Sequence of chain 1.C:
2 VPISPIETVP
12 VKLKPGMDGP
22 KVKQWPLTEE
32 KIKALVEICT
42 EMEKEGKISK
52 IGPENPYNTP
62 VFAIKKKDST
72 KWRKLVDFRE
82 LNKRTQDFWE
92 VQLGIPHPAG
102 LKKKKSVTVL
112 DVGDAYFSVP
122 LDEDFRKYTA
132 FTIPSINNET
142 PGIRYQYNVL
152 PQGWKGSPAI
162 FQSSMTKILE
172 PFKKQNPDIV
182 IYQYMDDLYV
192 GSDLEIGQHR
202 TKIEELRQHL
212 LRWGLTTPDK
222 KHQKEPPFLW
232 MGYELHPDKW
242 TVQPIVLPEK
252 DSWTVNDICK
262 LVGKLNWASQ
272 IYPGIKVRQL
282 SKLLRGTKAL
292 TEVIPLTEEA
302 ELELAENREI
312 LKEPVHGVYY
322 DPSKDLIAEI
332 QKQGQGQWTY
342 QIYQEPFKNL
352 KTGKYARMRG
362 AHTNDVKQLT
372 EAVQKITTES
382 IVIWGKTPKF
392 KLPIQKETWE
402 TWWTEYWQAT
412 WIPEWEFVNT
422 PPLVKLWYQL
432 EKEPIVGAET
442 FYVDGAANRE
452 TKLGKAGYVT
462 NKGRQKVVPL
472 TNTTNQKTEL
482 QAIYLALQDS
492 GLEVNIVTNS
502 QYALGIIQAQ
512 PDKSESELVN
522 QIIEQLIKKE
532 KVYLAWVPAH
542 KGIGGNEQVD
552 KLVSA

Binding-site contacts:
Ligand atom C11 contacts residue PRO238 of chain 1.C at 4.0 Å (hydrophobic).
Ligand atom C13 contacts residue PRO238 of chain 1.C at 4.0 Å (hydrophobic).
Ligand atom N14 contacts residue LYS103 of chain 1.C at 3.8 Å.
Ligand atom C5 contacts residue TYR183 of chain 1.C at 3.5 Å (hydrophobic).
Ligand atom C6 contacts residue LEU236 of chain 1.C at 3.7 Å (hydrophobic).
Ligand atom N3 contacts residue TYR183 of chain 1.C at 3.9 Å.
Ligand atom C12 contacts residue HIS237 of chain 1.C at 3.5 Å.
Ligand atom C11 contacts residue TYR320 of chain 1.C at 3.8 Å (hydrophobic).
Ligand atom N8 contacts residue VAL108 of chain 1.C at 4.0 Å.
Ligand atom CD contacts residue TRP231 of chain 1.C at 3.6 Å (hydrophobic).
Ligand atom C12 contacts residue PRO238 of chain 1.C at 3.4 Å (hydrophobic).
Ligand atom C6 contacts residue TYR190 of chain 1.C at 3.9 Å (hydrophobic).
Ligand atom N8 contacts residue TYR190 of chain 1.C at 3.6 Å.
Ligand atom C4 contacts residue LEU102 of chain 1.C at 4.0 Å (hydrophobic).
Ligand atom N14 contacts residue VAL108 of chain 1.C at 4.0 Å.
Ligand atom OE contacts residue PHE229 of chain 1.C at 3.8 Å.
Ligand atom N3 contacts residue LEU102 of chain 1.C at 3.9 Å.
Ligand atom C11 contacts residue HIS237 of chain 1.C at 3.5 Å.
Ligand atom C7 contacts residue LEU236 of chain 1.C at 3.8 Å (hydrophobic).
Ligand atom C10 contacts residue VAL108 of chain 1.C at 3.7 Å (hydrophobic).
Ligand atom C13 contacts residue LYS105 of chain 1.C at 4.0 Å.
Ligand atom C9 contacts residue LEU236 of chain 1.C at 3.4 Å (hydrophobic).
Ligand atom N8 contacts residue LEU236 of chain 1.C at 3.5 Å.
Ligand atom C13 contacts residue VAL108 of chain 1.C at 3.9 Å (hydrophobic).
Ligand atom CD contacts residue LEU236 of chain 1.C at 3.5 Å (hydrophobic).
Ligand atom CC contacts residue VAL181 of chain 1.C at 3.5 Å (hydrophobic).
Ligand atom C12 contacts residue VAL108 of chain 1.C at 3.8 Å (hydrophobic).
Ligand atom OE contacts residue LEU236 of chain 1.C at 3.1 Å.
Ligand atom C4 contacts residue TYR183 of chain 1.C at 3.5 Å (hydrophobic).
Ligand atom CC contacts residue TYR190 of chain 1.C at 3.7 Å (hydrophobic).
Ligand atom C15 contacts residue LEU102 of chain 1.C at 3.9 Å (hydrophobic).
Ligand atom C7 contacts residue TYR190 of chain 1.C at 4.0 Å (hydrophobic).
Ligand atom C13 contacts residue LYS103 of chain 1.C at 3.3 Å.
Ligand atom OE contacts residue VAL108 of chain 1.C at 3.5 Å.
Ligand atom C11 contacts residue VAL108 of chain 1.C at 3.7 Å (hydrophobic).
Ligand atom CD contacts residue TYR190 of chain 1.C at 3.4 Å (hydrophobic).
Ligand atom CB contacts residue VAL181 of chain 1.C at 3.5 Å (hydrophobic).
Ligand atom C9 contacts residue VAL108 of chain 1.C at 3.5 Å (hydrophobic).
Ligand atom C15 contacts residue VAL108 of chain 1.C at 3.9 Å (hydrophobic).
Ligand atom C12 contacts residue TYR320 of chain 1.C at 3.4 Å (hydrophobic).

This small molecule binds to this protein.
Small molecule (SMILES): Cc1ccnc2c1NC(=O)c1cccnc1N2C1CC1